Sequence of chain 29.A:
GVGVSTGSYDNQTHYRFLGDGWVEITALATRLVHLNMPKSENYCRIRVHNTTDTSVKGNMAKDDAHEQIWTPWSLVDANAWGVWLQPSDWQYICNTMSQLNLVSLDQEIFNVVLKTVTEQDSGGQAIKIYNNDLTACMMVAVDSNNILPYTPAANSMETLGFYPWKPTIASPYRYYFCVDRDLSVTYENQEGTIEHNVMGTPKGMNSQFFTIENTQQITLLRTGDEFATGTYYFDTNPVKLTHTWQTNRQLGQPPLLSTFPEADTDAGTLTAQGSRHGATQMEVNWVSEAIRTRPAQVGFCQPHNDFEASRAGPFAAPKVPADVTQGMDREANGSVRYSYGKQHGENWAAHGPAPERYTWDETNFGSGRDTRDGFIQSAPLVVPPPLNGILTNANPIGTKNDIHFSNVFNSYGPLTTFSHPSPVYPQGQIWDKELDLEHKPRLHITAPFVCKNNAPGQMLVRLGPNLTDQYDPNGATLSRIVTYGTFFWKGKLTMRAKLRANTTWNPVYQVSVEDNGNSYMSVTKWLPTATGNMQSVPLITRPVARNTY

A protein and the small-molecule ligand that binds it are described below.
Small molecule (SMILES): Nc1ncnc2c1ncn2[C@H]1C[C@H](O)[C@@H](COP(=O)(O)O)O1

Binding-site contacts:
Ligand atom P contacts residue ASN491 of chain 29.A at 3.0 Å.
Ligand atom OP2 contacts residue ASN491 of chain 29.A at 1.7 Å (h-bond).
Ligand atom C5' contacts residue ASP273 of chain 29.A at 3.8 Å.
Ligand atom OP1 contacts residue TYR271 of chain 29.A at 3.1 Å (h-bond).
Ligand atom P contacts residue TYR271 of chain 29.A at 4.5 Å.
Ligand atom P contacts residue ASP273 of chain 29.A at 2.8 Å.
Ligand atom OP1 contacts residue PHE272 of chain 29.A at 3.4 Å.
Ligand atom O5' contacts residue ASN491 of chain 29.A at 3.5 Å (h-bond).
Ligand atom P contacts residue PHE272 of chain 29.A at 4.3 Å.
Ligand atom O5' contacts residue ASP273 of chain 29.A at 4.1 Å.
Ligand atom OP1 contacts residue ASN491 of chain 29.A at 3.6 Å.
Ligand atom OP1 contacts residue ASP273 of chain 29.A at 3.3 Å.
Ligand atom OP2 contacts residue ASP273 of chain 29.A at 2.4 Å.
Ligand atom C5' contacts residue ASN491 of chain 29.A at 4.0 Å.